Sequence of chain 1.A:
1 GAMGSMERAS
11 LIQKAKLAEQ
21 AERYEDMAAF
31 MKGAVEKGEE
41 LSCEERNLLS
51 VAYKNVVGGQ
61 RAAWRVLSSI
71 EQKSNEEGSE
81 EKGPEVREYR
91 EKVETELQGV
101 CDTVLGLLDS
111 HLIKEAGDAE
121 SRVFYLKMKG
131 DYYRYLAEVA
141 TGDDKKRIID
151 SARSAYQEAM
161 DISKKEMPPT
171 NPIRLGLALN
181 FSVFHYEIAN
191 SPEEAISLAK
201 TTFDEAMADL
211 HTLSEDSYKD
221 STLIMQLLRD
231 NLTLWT

A small-molecule ligand and the protein it binds are described below.
Small molecule (SMILES): CC(C)[C@H](NC(=O)[C@@H](NC(=O)[C@H](C)NC(=O)[C@@H]1CCCN1C(=O)[C@@H](N)Cc1ccccc1)[C@@H](C)OP(=O)(O)O)C(=O)O

Binding-site contacts:
Ligand atom CG2 contacts residue S861 of chain 1.C at 3.1 Å.
Ligand atom CG2 contacts residue ARG134 of chain 1.A at 3.8 Å.
Ligand atom CG contacts residue VAL183 of chain 1.A at 3.8 Å (hydrophobic).
Ligand atom CG1 contacts residue LEU179 of chain 1.A at 3.8 Å (hydrophobic).
Ligand atom O contacts residue VAL183 of chain 1.A at 3.5 Å.
Ligand atom O1P contacts residue ARG61 of chain 1.A at 3.0 Å (salt-bridge).
Ligand atom O3P contacts residue TYR135 of chain 1.A at 2.6 Å (h-bond).
Ligand atom CB contacts residue TRP235 of chain 1.A at 3.9 Å (hydrophobic).
Ligand atom P contacts residue ARG61 of chain 1.A at 3.7 Å.
Ligand atom C contacts residue S861 of chain 1.C at 3.5 Å.
Ligand atom CD2 contacts residue ARG65 of chain 1.A at 3.9 Å.
Ligand atom O contacts residue S861 of chain 1.C at 3.5 Å.
Ligand atom C contacts residue LYS127 of chain 1.A at 3.7 Å.
Ligand atom O2P contacts residue LYS54 of chain 1.A at 3.6 Å.
Ligand atom CA contacts residue LEU179 of chain 1.A at 3.8 Å (hydrophobic).
Ligand atom O1P contacts residue ARG134 of chain 1.A at 2.9 Å (salt-bridge).
Ligand atom CA contacts residue ASN231 of chain 1.A at 3.7 Å.
Ligand atom P contacts residue TYR135 of chain 1.A at 3.8 Å.
Ligand atom CA contacts residue ASN231 of chain 1.A at 3.6 Å.
Ligand atom CG2 contacts residue ASN180 of chain 1.A at 3.6 Å.
Ligand atom O2P contacts residue ARG61 of chain 1.A at 2.9 Å (salt-bridge).
Ligand atom CG1 contacts residue LEU227 of chain 1.A at 3.3 Å (hydrophobic).
Ligand atom CG2 contacts residue GLY176 of chain 1.A at 3.5 Å.
Ligand atom O contacts residue ASN231 of chain 1.A at 3.0 Å (h-bond).
Ligand atom C contacts residue ASN180 of chain 1.A at 3.6 Å.
Ligand atom CA contacts residue ASN180 of chain 1.A at 3.2 Å.
Ligand atom O3P contacts residue ARG134 of chain 1.A at 2.8 Å (salt-bridge).
Ligand atom OXT contacts residue S861 of chain 1.C at 3.3 Å.
Ligand atom CB contacts residue ASN180 of chain 1.A at 3.2 Å.
Ligand atom CG2 contacts residue VAL183 of chain 1.A at 3.7 Å (hydrophobic).
Ligand atom N contacts residue ASN180 of chain 1.A at 3.0 Å (h-bond).
Ligand atom N contacts residue ASN231 of chain 1.A at 2.8 Å (h-bond).
Ligand atom O contacts residue LYS127 of chain 1.A at 2.8 Å (salt-bridge).
Ligand atom CB contacts residue ASN231 of chain 1.A at 3.6 Å.
Ligand atom O contacts residue LYS54 of chain 1.A at 3.7 Å.
Ligand atom C contacts residue ASN231 of chain 1.A at 3.7 Å.
Ligand atom O contacts residue ASN180 of chain 1.A at 2.9 Å (h-bond).
Ligand atom CB contacts residue ASN231 of chain 1.A at 3.6 Å.
Ligand atom O contacts residue LEU179 of chain 1.A at 3.4 Å.
Ligand atom P contacts residue ARG134 of chain 1.A at 3.8 Å.